This small molecule binds to this protein.
Small molecule (SMILES): CC(C)(Oc1ccc(Cl)cc1)C(=O)N1CCC(CNC(=O)CCl)CC1

Sequence of chain 1.A:
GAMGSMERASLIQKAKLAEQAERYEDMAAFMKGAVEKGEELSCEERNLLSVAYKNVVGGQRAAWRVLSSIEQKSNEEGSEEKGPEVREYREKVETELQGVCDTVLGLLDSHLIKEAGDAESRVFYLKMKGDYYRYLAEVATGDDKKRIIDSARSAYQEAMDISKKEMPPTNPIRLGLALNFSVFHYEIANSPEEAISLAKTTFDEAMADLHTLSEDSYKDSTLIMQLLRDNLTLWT

Sequence of chain 1.B:
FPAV

Binding-site contacts:
Ligand atom C3 contacts residue LEU223 of chain 1.A at 4.0 Å (hydrophobic).
Ligand atom C15 contacts residue ILE173 of chain 1.A at 3.9 Å (hydrophobic).
Ligand atom C16 contacts residue ASN47 of chain 1.A at 3.8 Å.
Ligand atom C14 contacts residue ASN47 of chain 1.A at 3.7 Å.
Ligand atom C16 contacts residue CYS43 of chain 1.A at 1.8 Å (hydrophobic).
Ligand atom C15 contacts residue CYS43 of chain 1.A at 2.7 Å (hydrophobic).
Ligand atom C3 contacts residue ASP220 of chain 1.A at 4.4 Å.
Ligand atom O3 contacts residue CYS43 of chain 1.A at 3.1 Å (h-bond).
Ligand atom C4 contacts residue VAL5 of chain 1.B at 4.2 Å (hydrophobic).
Ligand atom C7 contacts residue VAL5 of chain 1.B at 4.0 Å (hydrophobic).
Ligand atom O3 contacts residue ILE173 of chain 1.A at 3.6 Å.
Ligand atom C3 contacts residue ILE224 of chain 1.A at 4.2 Å (hydrophobic).
Ligand atom C6 contacts residue VAL5 of chain 1.B at 3.8 Å (hydrophobic).
Ligand atom C5 contacts residue ILE224 of chain 1.A at 3.5 Å (hydrophobic).
Ligand atom C15 contacts residue ASN47 of chain 1.A at 3.8 Å.
Ligand atom N2 contacts residue ASN47 of chain 1.A at 2.9 Å (h-bond).
Ligand atom C12 contacts residue ASN47 of chain 1.A at 3.4 Å.
Ligand atom C18 contacts residue PRO172 of chain 1.A at 4.0 Å (hydrophobic).
Ligand atom C16 contacts residue ARG46 of chain 1.A at 3.8 Å.
Ligand atom C14 contacts residue PHE124 of chain 1.A at 4.3 Å (hydrophobic).
Ligand atom C9 contacts residue VAL5 of chain 1.B at 4.3 Å (hydrophobic).
Ligand atom C5 contacts residue GLY176 of chain 1.A at 4.4 Å.
Ligand atom CL1 contacts residue PHE124 of chain 1.A at 4.0 Å.
Ligand atom C4 contacts residue ILE224 of chain 1.A at 4.0 Å (hydrophobic).
Ligand atom C8 contacts residue VAL5 of chain 1.B at 3.8 Å (hydrophobic).
Ligand atom C5 contacts residue VAL5 of chain 1.B at 3.9 Å (hydrophobic).
Ligand atom N2 contacts residue PHE124 of chain 1.A at 4.0 Å.
Ligand atom CL1 contacts residue LYS127 of chain 1.A at 3.6 Å.
Ligand atom C1 contacts residue LEU223 of chain 1.A at 4.3 Å (hydrophobic).
Ligand atom C6 contacts residue GLY176 of chain 1.A at 4.2 Å.
Ligand atom N2 contacts residue ILE173 of chain 1.A at 4.2 Å.
Ligand atom C2 contacts residue ILE224 of chain 1.A at 4.4 Å (hydrophobic).
Ligand atom N2 contacts residue CYS43 of chain 1.A at 3.7 Å.
Ligand atom C6 contacts residue ILE173 of chain 1.A at 4.2 Å (hydrophobic).
Ligand atom C6 contacts residue PRO172 of chain 1.A at 3.5 Å (hydrophobic).
Ligand atom O1 contacts residue ILE224 of chain 1.A at 3.3 Å.
Ligand atom C17 contacts residue PRO172 of chain 1.A at 3.7 Å (hydrophobic).
Ligand atom C14 contacts residue ILE173 of chain 1.A at 3.7 Å (hydrophobic).
Ligand atom C13 contacts residue ASN47 of chain 1.A at 4.0 Å.
Ligand atom C5 contacts residue PRO172 of chain 1.A at 3.3 Å (hydrophobic).